Sequence of chain 1.A:
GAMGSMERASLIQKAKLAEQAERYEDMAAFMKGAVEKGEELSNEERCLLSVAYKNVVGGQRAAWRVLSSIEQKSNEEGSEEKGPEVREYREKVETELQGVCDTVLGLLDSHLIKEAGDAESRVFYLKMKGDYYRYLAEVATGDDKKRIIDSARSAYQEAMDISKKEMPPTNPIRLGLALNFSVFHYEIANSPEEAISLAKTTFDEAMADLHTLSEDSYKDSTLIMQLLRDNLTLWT

The protein below binds the small molecule below.
Small molecule (SMILES): COc1cc(OC(C)(C)C(=O)NCCS)ccc1Br

Sequence of chain 1.B:
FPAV

Binding-site contacts:
Ligand atom C8 contacts residue ILE224 of chain 1.A at 3.9 Å (hydrophobic).
Ligand atom C7 contacts residue VAL8 of chain 1.B at 4.4 Å (hydrophobic).
Ligand atom C9 contacts residue ILE224 of chain 1.A at 4.3 Å (hydrophobic).
Ligand atom C6 contacts residue PHE124 of chain 1.A at 4.4 Å (hydrophobic).
Ligand atom C5 contacts residue VAL8 of chain 1.B at 3.2 Å (hydrophobic).
Ligand atom C5 contacts residue SER50 of chain 1.A at 3.8 Å.
Ligand atom C7 contacts residue ILE173 of chain 1.A at 4.0 Å (hydrophobic).
Ligand atom O1 contacts residue PHE124 of chain 1.A at 3.5 Å.
Ligand atom BR contacts residue LEU177 of chain 1.A at 4.4 Å.
Ligand atom C6 contacts residue ILE173 of chain 1.A at 4.5 Å (hydrophobic).
Ligand atom C8 contacts residue PRO172 of chain 1.A at 4.0 Å (hydrophobic).
Ligand atom C contacts residue LEU223 of chain 1.A at 3.8 Å (hydrophobic).
Ligand atom C11 contacts residue CYS47 of chain 1.A at 3.6 Å (hydrophobic).
Ligand atom BR contacts residue GLY176 of chain 1.A at 4.0 Å.
Ligand atom N contacts residue CYS47 of chain 1.A at 4.5 Å.
Ligand atom C3 contacts residue VAL8 of chain 1.B at 4.5 Å (hydrophobic).
Ligand atom C6 contacts residue PRO172 of chain 1.A at 4.1 Å (hydrophobic).
Ligand atom O1 contacts residue LYS127 of chain 1.A at 4.2 Å.
Ligand atom S contacts residue CYS47 of chain 1.A at 2.1 Å (h-bond).
Ligand atom C12 contacts residue CYS47 of chain 1.A at 3.2 Å (hydrophobic).
Ligand atom C5 contacts residue PHE124 of chain 1.A at 3.9 Å (hydrophobic).
Ligand atom S contacts residue PHE124 of chain 1.A at 4.1 Å.
Ligand atom C4 contacts residue PHE124 of chain 1.A at 4.2 Å (hydrophobic).
Ligand atom BR contacts residue ILE173 of chain 1.A at 3.8 Å.
Ligand atom O contacts residue ILE224 of chain 1.A at 4.2 Å.
Ligand atom C4 contacts residue VAL8 of chain 1.B at 4.0 Å (hydrophobic).
Ligand atom C9 contacts residue VAL8 of chain 1.B at 4.3 Å (hydrophobic).
Ligand atom BR contacts residue PRO172 of chain 1.A at 4.2 Å.
Ligand atom O1 contacts residue VAL8 of chain 1.B at 3.7 Å.
Ligand atom BR contacts residue PHE124 of chain 1.A at 4.0 Å.
Ligand atom C7 contacts residue PRO172 of chain 1.A at 3.1 Å (hydrophobic).
Ligand atom C12 contacts residue VAL51 of chain 1.A at 3.7 Å (hydrophobic).
Ligand atom C2 contacts residue ILE224 of chain 1.A at 4.3 Å (hydrophobic).
Ligand atom BR contacts residue VAL8 of chain 1.B at 4.3 Å.
Ligand atom BR contacts residue LYS127 of chain 1.A at 3.5 Å.
Ligand atom C6 contacts residue VAL8 of chain 1.B at 3.9 Å (hydrophobic).